Binding-site contacts:
Ligand atom C4 contacts residue ASN950 of chain 1.A at 4.2 Å.
Ligand atom O5 contacts residue SER919 of chain 1.A at 4.3 Å.
Ligand atom C5 contacts residue ASN950 of chain 1.A at 3.7 Å.
Ligand atom O6 contacts residue SER919 of chain 1.A at 4.1 Å.
Ligand atom C1 contacts residue THR948 of chain 1.A at 3.9 Å.
Ligand atom O6 contacts residue THR871 of chain 1.A at 4.3 Å.
Ligand atom C6 contacts residue ILE869 of chain 1.A at 4.3 Å (hydrophobic).
Ligand atom O5 contacts residue ASN950 of chain 1.A at 2.4 Å (h-bond).
Ligand atom C8 contacts residue ASP751 of chain 1.A at 3.3 Å.
Ligand atom C7 contacts residue ASN950 of chain 1.A at 3.6 Å.
Ligand atom C3 contacts residue ASN950 of chain 1.A at 3.8 Å.
Ligand atom N2 contacts residue THR948 of chain 1.A at 4.1 Å.
Ligand atom C1 contacts residue SER919 of chain 1.A at 4.4 Å.
Ligand atom C2 contacts residue ASN950 of chain 1.A at 2.5 Å.
Ligand atom N2 contacts residue ASN950 of chain 1.A at 2.9 Å (h-bond).
Ligand atom C1 contacts residue ASN950 of chain 1.A at 1.4 Å.
Ligand atom O6 contacts residue ILE869 of chain 1.A at 3.2 Å.
Ligand atom O7 contacts residue ASN950 of chain 1.A at 3.9 Å.

This small molecule binds to this protein.
Small molecule (SMILES): CC(=O)N[C@H]1[C@H](O[C@H]2[C@H](O)[C@@H](NC(C)=O)CO[C@@H]2CO)O[C@H](CO)[C@@H](O[C@@H]2O[C@H](CO)[C@@H](O)[C@H](O)[C@@H]2O)[C@@H]1O

Sequence of chain 1.A:
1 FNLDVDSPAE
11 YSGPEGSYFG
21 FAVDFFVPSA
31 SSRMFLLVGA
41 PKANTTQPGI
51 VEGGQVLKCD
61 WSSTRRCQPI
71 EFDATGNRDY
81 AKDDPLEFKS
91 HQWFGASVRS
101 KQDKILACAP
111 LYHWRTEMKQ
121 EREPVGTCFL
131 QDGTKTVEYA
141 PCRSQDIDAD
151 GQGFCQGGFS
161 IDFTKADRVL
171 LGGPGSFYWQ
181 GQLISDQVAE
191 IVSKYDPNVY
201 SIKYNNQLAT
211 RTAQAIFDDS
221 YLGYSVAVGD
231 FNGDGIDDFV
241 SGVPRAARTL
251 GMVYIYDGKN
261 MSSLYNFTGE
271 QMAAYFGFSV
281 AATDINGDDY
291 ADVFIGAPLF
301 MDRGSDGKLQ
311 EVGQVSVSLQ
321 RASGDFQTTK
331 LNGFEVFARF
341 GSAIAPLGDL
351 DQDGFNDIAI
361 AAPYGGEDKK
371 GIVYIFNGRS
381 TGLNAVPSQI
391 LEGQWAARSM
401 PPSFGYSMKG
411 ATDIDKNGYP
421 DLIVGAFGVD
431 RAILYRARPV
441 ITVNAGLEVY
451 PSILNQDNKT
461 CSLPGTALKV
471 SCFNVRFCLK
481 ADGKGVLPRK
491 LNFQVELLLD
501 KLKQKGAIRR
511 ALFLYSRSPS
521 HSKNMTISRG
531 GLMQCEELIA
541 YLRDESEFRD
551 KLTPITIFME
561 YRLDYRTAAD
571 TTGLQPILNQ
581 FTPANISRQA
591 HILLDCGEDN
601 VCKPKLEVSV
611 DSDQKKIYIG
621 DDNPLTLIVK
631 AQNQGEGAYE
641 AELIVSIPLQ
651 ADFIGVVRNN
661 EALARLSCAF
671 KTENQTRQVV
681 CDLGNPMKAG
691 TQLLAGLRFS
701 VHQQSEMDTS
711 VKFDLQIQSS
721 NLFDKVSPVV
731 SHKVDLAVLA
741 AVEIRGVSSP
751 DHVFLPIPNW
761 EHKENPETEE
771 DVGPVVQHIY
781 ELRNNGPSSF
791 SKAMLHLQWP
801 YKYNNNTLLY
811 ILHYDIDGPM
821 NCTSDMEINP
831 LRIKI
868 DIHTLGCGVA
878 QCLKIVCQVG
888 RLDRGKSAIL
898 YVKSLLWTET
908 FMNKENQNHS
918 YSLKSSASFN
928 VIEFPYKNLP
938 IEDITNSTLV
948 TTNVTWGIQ